Binding-site contacts:
Ligand atom O contacts residue GLY143 of chain 2.A at 4.0 Å.
Ligand atom C3 contacts residue MET165 of chain 2.A at 3.8 Å (hydrophobic).
Ligand atom C3 contacts residue HIS41 of chain 2.A at 3.5 Å.
Ligand atom C6 contacts residue MET165 of chain 2.A at 4.2 Å (hydrophobic).
Ligand atom C7 contacts residue HIS163 of chain 2.A at 3.3 Å.
Ligand atom C8 contacts residue GLU166 of chain 2.A at 3.4 Å.
Ligand atom C10 contacts residue GLU166 of chain 2.A at 4.1 Å.
Ligand atom S contacts residue MET49 of chain 2.A at 4.2 Å.
Ligand atom C2 contacts residue HIS41 of chain 2.A at 3.7 Å.
Ligand atom O contacts residue CYS145 of chain 2.A at 3.1 Å (h-bond).
Ligand atom O1 contacts residue ASN142 of chain 2.A at 3.6 Å.
Ligand atom C5 contacts residue CYS145 of chain 2.A at 4.0 Å (hydrophobic).
Ligand atom C contacts residue CYS145 of chain 2.A at 3.3 Å (hydrophobic).
Ligand atom C9 contacts residue ASN142 of chain 2.A at 4.0 Å.
Ligand atom C7 contacts residue PHE140 of chain 2.A at 4.0 Å (hydrophobic).
Ligand atom N2 contacts residue GLU166 of chain 2.A at 3.0 Å (salt-bridge).
Ligand atom O contacts residue ASN142 of chain 2.A at 3.7 Å.
Ligand atom N contacts residue HIS164 of chain 2.A at 3.8 Å.
Ligand atom N1 contacts residue HIS164 of chain 2.A at 4.1 Å.
Ligand atom C1 contacts residue CYS145 of chain 2.A at 4.0 Å (hydrophobic).
Ligand atom C6 contacts residue CYS145 of chain 2.A at 3.6 Å (hydrophobic).
Ligand atom N contacts residue CYS145 of chain 2.A at 3.5 Å (h-bond).
Ligand atom C4 contacts residue MET49 of chain 2.A at 3.5 Å (hydrophobic).
Ligand atom C7 contacts residue SER144 of chain 2.A at 3.6 Å.
Ligand atom C10 contacts residue ASN142 of chain 2.A at 4.0 Å.
Ligand atom C12 contacts residue GLU166 of chain 2.A at 3.4 Å.
Ligand atom C6 contacts residue LEU141 of chain 2.A at 4.1 Å (hydrophobic).
Ligand atom C1 contacts residue HIS41 of chain 2.A at 3.5 Å.
Ligand atom C2 contacts residue HIS164 of chain 2.A at 4.2 Å.
Ligand atom C9 contacts residue GLU166 of chain 2.A at 3.5 Å.
Ligand atom C7 contacts residue GLU166 of chain 2.A at 4.0 Å.
Ligand atom C8 contacts residue LEU141 of chain 2.A at 4.0 Å (hydrophobic).
Ligand atom C7 contacts residue LEU141 of chain 2.A at 3.8 Å (hydrophobic).
Ligand atom N1 contacts residue MET165 of chain 2.A at 4.1 Å.
Ligand atom C8 contacts residue PHE140 of chain 2.A at 3.4 Å (hydrophobic).
Ligand atom C contacts residue ASN142 of chain 2.A at 4.2 Å.
Ligand atom C3 contacts residue HIS164 of chain 2.A at 3.2 Å.
Ligand atom N1 contacts residue HIS41 of chain 2.A at 3.8 Å.
Ligand atom C6 contacts residue HIS163 of chain 2.A at 3.6 Å.
Ligand atom C6 contacts residue SER144 of chain 2.A at 4.0 Å.

Sequence of chain 2.A:
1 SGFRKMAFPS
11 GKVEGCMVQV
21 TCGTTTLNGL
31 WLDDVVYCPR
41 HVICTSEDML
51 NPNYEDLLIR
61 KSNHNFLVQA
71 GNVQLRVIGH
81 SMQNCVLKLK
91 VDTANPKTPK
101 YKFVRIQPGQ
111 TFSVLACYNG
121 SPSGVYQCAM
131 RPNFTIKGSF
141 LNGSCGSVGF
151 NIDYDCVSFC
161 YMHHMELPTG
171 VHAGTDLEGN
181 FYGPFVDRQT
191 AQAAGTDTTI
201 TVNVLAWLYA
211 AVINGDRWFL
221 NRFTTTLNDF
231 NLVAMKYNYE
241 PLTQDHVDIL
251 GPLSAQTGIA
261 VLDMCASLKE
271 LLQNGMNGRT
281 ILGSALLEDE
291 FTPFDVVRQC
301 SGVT

A protein and the small-molecule ligand that binds it are described below.
Small molecule (SMILES): N#CCOc1ccccc1C(=O)NCc1cnsc1